Binding-site contacts:
Ligand atom C5 contacts residue LEU197 of chain 1.B at 3.8 Å (hydrophobic).
Ligand atom O1 contacts residue LYS154 of chain 1.B at 3.1 Å (salt-bridge).
Ligand atom C3 contacts residue PRO6 of chain 1.B at 4.0 Å (hydrophobic).
Ligand atom O2 contacts residue THR42 of chain 1.B at 2.8 Å (h-bond).
Ligand atom O5 contacts residue VAL156 of chain 1.B at 3.8 Å.
Ligand atom C1 contacts residue THR43 of chain 1.B at 3.5 Å.
Ligand atom C3 contacts residue VAL195 of chain 1.B at 4.0 Å (hydrophobic).
Ligand atom O1 contacts residue THR42 of chain 1.B at 3.6 Å.
Ligand atom C2 contacts residue PRO6 of chain 1.B at 3.9 Å (hydrophobic).
Ligand atom O6 contacts residue THR42 of chain 1.B at 4.1 Å.
Ligand atom C4 contacts residue GLY178 of chain 1.B at 3.6 Å.
Ligand atom O5 contacts residue TYR131 of chain 1.B at 3.1 Å.
Ligand atom C1 contacts residue PRO6 of chain 1.B at 3.6 Å (hydrophobic).
Ligand atom C2 contacts residue LYS154 of chain 1.B at 1.1 Å.
Ligand atom C5 contacts residue THR43 of chain 1.B at 4.0 Å.
Ligand atom C3 contacts residue LEU197 of chain 1.B at 3.5 Å (hydrophobic).
Ligand atom O2 contacts residue TYR129 of chain 1.B at 1.9 Å (h-bond).
Ligand atom O1 contacts residue TYR129 of chain 1.B at 4.0 Å.
Ligand atom O4 contacts residue LEU197 of chain 1.B at 2.8 Å.
Ligand atom O5 contacts residue TYR129 of chain 1.B at 4.0 Å.
Ligand atom C6 contacts residue THR43 of chain 1.B at 4.0 Å.
Ligand atom C1 contacts residue THR42 of chain 1.B at 3.6 Å.
Ligand atom C3 contacts residue GLY178 of chain 1.B at 3.8 Å.
Ligand atom O5 contacts residue THR42 of chain 1.B at 4.0 Å.
Ligand atom C4 contacts residue LEU197 of chain 1.B at 3.5 Å (hydrophobic).
Ligand atom O4 contacts residue GLY178 of chain 1.B at 2.7 Å (h-bond).
Ligand atom O1 contacts residue THR43 of chain 1.B at 2.3 Å (h-bond).
Ligand atom O2 contacts residue THR43 of chain 1.B at 4.0 Å.
Ligand atom O2 contacts residue GLY41 of chain 1.B at 3.8 Å.
Ligand atom C2 contacts residue VAL195 of chain 1.B at 4.1 Å (hydrophobic).
Ligand atom O4 contacts residue VAL156 of chain 1.B at 4.0 Å.
Ligand atom C2 contacts residue TYR129 of chain 1.B at 3.5 Å (hydrophobic).
Ligand atom O1 contacts residue PRO6 of chain 1.B at 2.9 Å.
Ligand atom C1 contacts residue TYR129 of chain 1.B at 2.9 Å (hydrophobic).
Ligand atom C4 contacts residue LYS154 of chain 1.B at 3.4 Å.
Ligand atom C1 contacts residue LYS154 of chain 1.B at 2.1 Å.
Ligand atom C6 contacts residue LEU197 of chain 1.B at 3.2 Å (hydrophobic).
Ligand atom C3 contacts residue LYS154 of chain 1.B at 2.5 Å.
Ligand atom C4 contacts residue VAL156 of chain 1.B at 3.9 Å (hydrophobic).
Ligand atom O2 contacts residue LYS154 of chain 1.B at 2.6 Å (salt-bridge).

A small-molecule ligand and the protein it binds are described below.
Small molecule (SMILES): O=C(O)C(=O)C[C@@H](O)[C@@H](O)CO

Sequence of chain 1.B:
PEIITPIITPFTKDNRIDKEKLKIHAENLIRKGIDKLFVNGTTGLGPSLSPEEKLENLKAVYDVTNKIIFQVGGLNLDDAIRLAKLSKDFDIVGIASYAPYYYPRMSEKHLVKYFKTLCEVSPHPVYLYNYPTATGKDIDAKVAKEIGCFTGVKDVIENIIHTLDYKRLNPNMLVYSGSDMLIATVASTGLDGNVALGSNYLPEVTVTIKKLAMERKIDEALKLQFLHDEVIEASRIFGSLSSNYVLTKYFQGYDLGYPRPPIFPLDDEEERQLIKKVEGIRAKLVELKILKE